Sequence of chain 3.A:
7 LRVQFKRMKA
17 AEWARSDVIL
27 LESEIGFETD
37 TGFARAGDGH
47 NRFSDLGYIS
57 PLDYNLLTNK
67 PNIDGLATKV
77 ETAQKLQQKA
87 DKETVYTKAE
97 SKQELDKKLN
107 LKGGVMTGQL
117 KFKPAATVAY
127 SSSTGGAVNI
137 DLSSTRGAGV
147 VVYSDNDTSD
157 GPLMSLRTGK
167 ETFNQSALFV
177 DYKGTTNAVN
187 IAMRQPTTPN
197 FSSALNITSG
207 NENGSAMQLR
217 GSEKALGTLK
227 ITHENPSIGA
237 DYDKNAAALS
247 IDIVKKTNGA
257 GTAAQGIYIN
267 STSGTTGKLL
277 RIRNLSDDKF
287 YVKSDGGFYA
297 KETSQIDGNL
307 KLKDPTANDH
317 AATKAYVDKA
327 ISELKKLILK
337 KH

Sequence of chain 1.A:
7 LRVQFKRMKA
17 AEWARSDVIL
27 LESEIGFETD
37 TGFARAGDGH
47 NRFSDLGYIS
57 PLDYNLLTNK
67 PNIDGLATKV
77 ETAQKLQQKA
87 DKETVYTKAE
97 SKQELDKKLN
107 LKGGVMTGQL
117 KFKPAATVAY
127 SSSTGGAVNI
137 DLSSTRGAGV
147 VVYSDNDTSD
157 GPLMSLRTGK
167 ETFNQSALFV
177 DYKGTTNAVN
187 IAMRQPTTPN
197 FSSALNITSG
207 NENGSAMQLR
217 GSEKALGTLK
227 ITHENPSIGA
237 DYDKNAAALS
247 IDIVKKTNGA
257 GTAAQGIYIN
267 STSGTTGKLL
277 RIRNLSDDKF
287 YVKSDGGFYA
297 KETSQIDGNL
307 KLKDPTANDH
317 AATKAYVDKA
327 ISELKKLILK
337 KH

Sequence of chain 2.A:
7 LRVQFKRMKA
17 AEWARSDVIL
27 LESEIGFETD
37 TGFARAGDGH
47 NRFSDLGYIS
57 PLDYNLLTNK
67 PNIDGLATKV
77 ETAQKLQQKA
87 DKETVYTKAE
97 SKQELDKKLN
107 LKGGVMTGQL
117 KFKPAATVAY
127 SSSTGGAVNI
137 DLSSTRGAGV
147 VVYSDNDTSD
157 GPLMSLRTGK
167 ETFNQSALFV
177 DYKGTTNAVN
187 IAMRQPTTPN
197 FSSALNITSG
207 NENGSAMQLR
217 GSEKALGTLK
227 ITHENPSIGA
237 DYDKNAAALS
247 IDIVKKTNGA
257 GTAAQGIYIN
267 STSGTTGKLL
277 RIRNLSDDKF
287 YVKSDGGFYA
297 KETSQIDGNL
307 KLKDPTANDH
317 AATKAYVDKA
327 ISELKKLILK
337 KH

Binding-site contacts:
Ligand atom O4 contacts residue PHE175 of chain 3.A at 3.6 Å.
Ligand atom O6 contacts residue ASN183 of chain 1.A at 3.3 Å (h-bond).
Ligand atom C4 contacts residue ASN186 of chain 1.A at 3.9 Å.
Ligand atom C3 contacts residue THR204 of chain 2.A at 4.3 Å.
Ligand atom O1 contacts residue GLN214 of chain 3.A at 2.5 Å (h-bond).
Ligand atom C5 contacts residue ASN186 of chain 1.A at 3.8 Å.
Ligand atom O1 contacts residue ASN202 of chain 2.A at 3.5 Å (h-bond).
Ligand atom O6 contacts residue SER198 of chain 2.A at 3.3 Å (h-bond).
Ligand atom C4 contacts residue ASN202 of chain 2.A at 4.2 Å.
Ligand atom O5 contacts residue ASN202 of chain 2.A at 4.0 Å.
Ligand atom O3 contacts residue ASN202 of chain 2.A at 4.0 Å.
Ligand atom O6 contacts residue THR204 of chain 2.A at 3.3 Å (h-bond).
Ligand atom C6 contacts residue PHE175 of chain 3.A at 4.4 Å (hydrophobic).
Ligand atom O4 contacts residue ASN183 of chain 1.A at 3.6 Å (h-bond).
Ligand atom O2 contacts residue ARG216 of chain 3.A at 4.2 Å.
Ligand atom O6 contacts residue PHE197 of chain 2.A at 4.0 Å.
Ligand atom C4 contacts residue ASN183 of chain 1.A at 4.5 Å.
Ligand atom C6 contacts residue THR204 of chain 2.A at 4.3 Å.
Ligand atom C6 contacts residue ASN183 of chain 1.A at 3.6 Å.
Ligand atom O2 contacts residue THR204 of chain 2.A at 3.6 Å.
Ligand atom O4 contacts residue ASN202 of chain 2.A at 3.9 Å.
Ligand atom O5 contacts residue GLN214 of chain 3.A at 4.2 Å.
Ligand atom O3 contacts residue THR204 of chain 2.A at 3.8 Å.
Ligand atom O6 contacts residue ASN186 of chain 1.A at 3.0 Å (h-bond).
Ligand atom C5 contacts residue ASN183 of chain 1.A at 4.2 Å.
Ligand atom O6 contacts residue ASN202 of chain 2.A at 4.0 Å.
Ligand atom C3 contacts residue ASN202 of chain 2.A at 3.6 Å.
Ligand atom O4 contacts residue ASN186 of chain 1.A at 3.0 Å (h-bond).
Ligand atom O6 contacts residue ILE187 of chain 1.A at 4.4 Å.
Ligand atom C1 contacts residue ASN183 of chain 1.A at 4.5 Å.
Ligand atom O5 contacts residue ASN186 of chain 1.A at 3.5 Å (h-bond).
Ligand atom C6 contacts residue ALA188 of chain 1.A at 3.8 Å (hydrophobic).
Ligand atom C5 contacts residue ASN202 of chain 2.A at 4.3 Å.
Ligand atom C6 contacts residue SER198 of chain 2.A at 4.2 Å.
Ligand atom O6 contacts residue ALA188 of chain 1.A at 3.7 Å.
Ligand atom C1 contacts residue GLN214 of chain 3.A at 3.8 Å.
Ligand atom C6 contacts residue ASN186 of chain 1.A at 3.3 Å.

A protein and the small-molecule ligand that binds it are described below.
Small molecule (SMILES): OC[C@H]1O[C@@H](O[C@H]2[C@H](O)[C@@H](O)[C@@H](O)O[C@@H]2CO)[C@H](O)[C@@H](O)[C@H]1O